Binding-site contacts:
Ligand atom O6 contacts residue PRO124 of chain 1.A at 3.6 Å.
Ligand atom O7 contacts residue ASN120 of chain 1.A at 3.8 Å.
Ligand atom C8 contacts residue ILE158 of chain 1.A at 4.0 Å (hydrophobic).
Ligand atom C1 contacts residue ASN120 of chain 1.A at 1.5 Å.
Ligand atom O6 contacts residue THR122 of chain 1.A at 4.4 Å.
Ligand atom O7 contacts residue HIS222 of chain 1.A at 3.4 Å (h-bond).
Ligand atom O6 contacts residue GLY123 of chain 1.A at 4.4 Å.
Ligand atom C8 contacts residue SER160 of chain 1.A at 4.0 Å.
Ligand atom C8 contacts residue HIS222 of chain 1.A at 4.5 Å.
Ligand atom N2 contacts residue ASN120 of chain 1.A at 2.8 Å (h-bond).
Ligand atom C8 contacts residue LEU163 of chain 1.A at 4.0 Å (hydrophobic).
Ligand atom O5 contacts residue ASN120 of chain 1.A at 2.4 Å (h-bond).
Ligand atom C1 contacts residue THR122 of chain 1.A at 3.6 Å.
Ligand atom C7 contacts residue HIS222 of chain 1.A at 4.3 Å.
Ligand atom C5 contacts residue THR122 of chain 1.A at 4.3 Å.
Ligand atom C4 contacts residue ASN120 of chain 1.A at 4.2 Å.
Ligand atom O5 contacts residue THR122 of chain 1.A at 3.8 Å.
Ligand atom C3 contacts residue ASN120 of chain 1.A at 3.7 Å.
Ligand atom C7 contacts residue ASN120 of chain 1.A at 3.5 Å.
Ligand atom C5 contacts residue ASN120 of chain 1.A at 3.7 Å.
Ligand atom C2 contacts residue ASN120 of chain 1.A at 2.3 Å.

A small-molecule ligand and the protein it binds are described below.
Small molecule (SMILES): CC(=O)N[C@@H]1[C@@H](O)[C@H](O)[C@@H](CO)O[C@H]1O

Sequence of chain 1.A:
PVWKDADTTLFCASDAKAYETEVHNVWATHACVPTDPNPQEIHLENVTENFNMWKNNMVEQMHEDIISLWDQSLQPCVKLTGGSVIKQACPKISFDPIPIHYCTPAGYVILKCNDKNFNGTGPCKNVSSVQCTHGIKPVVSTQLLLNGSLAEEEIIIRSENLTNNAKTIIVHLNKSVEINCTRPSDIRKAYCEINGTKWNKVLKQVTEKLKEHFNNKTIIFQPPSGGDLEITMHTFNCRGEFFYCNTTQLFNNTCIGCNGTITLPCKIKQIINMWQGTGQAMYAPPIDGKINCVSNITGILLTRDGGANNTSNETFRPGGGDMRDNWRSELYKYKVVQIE